Sequence of chain 1.A:
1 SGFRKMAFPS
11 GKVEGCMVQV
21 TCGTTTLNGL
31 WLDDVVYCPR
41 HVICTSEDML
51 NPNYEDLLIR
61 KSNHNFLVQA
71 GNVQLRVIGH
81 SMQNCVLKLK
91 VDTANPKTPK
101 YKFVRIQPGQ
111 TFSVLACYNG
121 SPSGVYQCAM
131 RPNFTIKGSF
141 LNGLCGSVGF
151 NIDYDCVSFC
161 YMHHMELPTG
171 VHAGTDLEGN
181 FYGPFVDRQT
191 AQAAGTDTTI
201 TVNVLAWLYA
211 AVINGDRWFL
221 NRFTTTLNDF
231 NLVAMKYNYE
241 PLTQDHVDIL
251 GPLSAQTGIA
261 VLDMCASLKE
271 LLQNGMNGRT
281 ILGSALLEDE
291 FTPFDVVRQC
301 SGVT

Binding-site contacts:
Ligand atom O30 contacts residue MET165 of chain 1.A at 3.5 Å.
Ligand atom N19 contacts residue MET165 of chain 1.A at 4.0 Å.
Ligand atom C16 contacts residue MET165 of chain 1.A at 3.9 Å (hydrophobic).
Ligand atom C20 contacts residue HIS164 of chain 1.A at 3.9 Å.
Ligand atom N19 contacts residue CYS145 of chain 1.A at 3.1 Å (h-bond).
Ligand atom C21 contacts residue HIS41 of chain 1.A at 3.5 Å.
Ligand atom C21 contacts residue HIS164 of chain 1.A at 3.9 Å.
Ligand atom C15 contacts residue MET49 of chain 1.A at 3.6 Å (hydrophobic).
Ligand atom C24 contacts residue CYS145 of chain 1.A at 3.2 Å (hydrophobic).
Ligand atom C13 contacts residue HIS41 of chain 1.A at 3.9 Å.
Ligand atom N28 contacts residue PHE140 of chain 1.A at 3.3 Å (h-bond).
Ligand atom C21 contacts residue CYS145 of chain 1.A at 1.8 Å (hydrophobic).
Ligand atom C17 contacts residue HIS164 of chain 1.A at 3.7 Å.
Ligand atom C15 contacts residue TYR54 of chain 1.A at 3.8 Å (hydrophobic).
Ligand atom N28 contacts residue SER1 of chain 2.A at 3.9 Å.
Ligand atom O18 contacts residue ASN142 of chain 1.A at 4.0 Å.
Ligand atom O10 contacts residue GLU166 of chain 1.A at 3.0 Å (salt-bridge).
Ligand atom C29 contacts residue GLU166 of chain 1.A at 3.5 Å.
Ligand atom C15 contacts residue ASP187 of chain 1.A at 3.9 Å.
Ligand atom O30 contacts residue PHE140 of chain 1.A at 3.6 Å.
Ligand atom C24 contacts residue HIS163 of chain 1.A at 4.0 Å.
Ligand atom C27 contacts residue GLU166 of chain 1.A at 4.0 Å.
Ligand atom O22 contacts residue HIS41 of chain 1.A at 2.9 Å (h-bond).
Ligand atom C24 contacts residue LEU141 of chain 1.A at 3.8 Å (hydrophobic).
Ligand atom C12 contacts residue HIS164 of chain 1.A at 3.6 Å.
Ligand atom O10 contacts residue MET165 of chain 1.A at 3.4 Å.
Ligand atom N19 contacts residue HIS164 of chain 1.A at 2.8 Å (h-bond).
Ligand atom C29 contacts residue HIS163 of chain 1.A at 3.7 Å.
Ligand atom O30 contacts residue GLU166 of chain 1.A at 3.4 Å.
Ligand atom O22 contacts residue CYS145 of chain 1.A at 2.7 Å (h-bond).
Ligand atom C16 contacts residue ASP187 of chain 1.A at 3.8 Å.
Ligand atom C26 contacts residue ASN142 of chain 1.A at 3.6 Å.
Ligand atom O30 contacts residue HIS163 of chain 1.A at 2.7 Å (h-bond).
Ligand atom O30 contacts residue HIS172 of chain 1.A at 3.7 Å.
Ligand atom N28 contacts residue GLU166 of chain 1.A at 2.9 Å (salt-bridge).
Ligand atom N19 contacts residue HIS41 of chain 1.A at 3.9 Å.
Ligand atom C15 contacts residue HIS41 of chain 1.A at 3.9 Å.
Ligand atom C16 contacts residue ARG188 of chain 1.A at 3.8 Å.
Ligand atom C20 contacts residue CYS145 of chain 1.A at 2.8 Å (hydrophobic).
Ligand atom C7 contacts residue GLU166 of chain 1.A at 3.3 Å.

A small-molecule ligand and the protein it binds are described below.
Small molecule (SMILES): CC(C)C[C@H](NC(=O)OCc1ccccc1)C(=O)N[C@@H](C[C@@H]1CCNC1=O)C(O)S(=O)(=O)O

Sequence of chain 2.A:
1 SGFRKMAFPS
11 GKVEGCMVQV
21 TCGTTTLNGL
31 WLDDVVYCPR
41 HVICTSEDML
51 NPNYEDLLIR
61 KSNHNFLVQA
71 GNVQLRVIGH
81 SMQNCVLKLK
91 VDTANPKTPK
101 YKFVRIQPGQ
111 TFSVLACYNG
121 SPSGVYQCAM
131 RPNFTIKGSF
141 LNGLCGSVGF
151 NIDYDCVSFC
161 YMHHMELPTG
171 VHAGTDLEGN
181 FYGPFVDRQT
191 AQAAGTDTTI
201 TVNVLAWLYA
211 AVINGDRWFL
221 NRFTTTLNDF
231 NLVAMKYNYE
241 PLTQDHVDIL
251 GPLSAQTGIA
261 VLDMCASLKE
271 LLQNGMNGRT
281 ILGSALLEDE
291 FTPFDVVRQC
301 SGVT